The protein below binds the small molecule below.
Small molecule (SMILES): O=C(O)COP(=O)(O)O

Binding-site contacts:
Ligand atom O3P contacts residue CA1 of chain 1.H at 2.0 Å.
Ligand atom O1P contacts residue LYS150 of chain 1.B at 3.0 Å (salt-bridge).
Ligand atom C1 contacts residue LYS150 of chain 1.B at 3.8 Å.
Ligand atom P contacts residue ASP17 of chain 1.B at 3.6 Å.
Ligand atom O2P contacts residue SER117 of chain 1.B at 4.0 Å.
Ligand atom P contacts residue ALA118 of chain 1.B at 3.9 Å.
Ligand atom C1 contacts residue CA1 of chain 1.H at 3.9 Å.
Ligand atom O2P contacts residue ALA118 of chain 1.B at 4.0 Å.
Ligand atom P contacts residue SER117 of chain 1.B at 3.5 Å.
Ligand atom O3P contacts residue MSE16 of chain 1.B at 4.3 Å.
Ligand atom C1 contacts residue ASP15 of chain 1.B at 3.9 Å.
Ligand atom O2P contacts residue ASP17 of chain 1.B at 2.8 Å (salt-bridge).
Ligand atom O1 contacts residue SER176 of chain 1.B at 4.0 Å.
Ligand atom O3P contacts residue ASP17 of chain 1.B at 3.0 Å (salt-bridge).
Ligand atom O1 contacts residue GLY53 of chain 1.B at 2.7 Å (h-bond).
Ligand atom O3P contacts residue ASP175 of chain 1.B at 4.3 Å.
Ligand atom P contacts residue LYS150 of chain 1.B at 4.1 Å.
Ligand atom C2 contacts residue ASP15 of chain 1.B at 4.0 Å.
Ligand atom O4P contacts residue MSE16 of chain 1.B at 3.2 Å.
Ligand atom C2 contacts residue LYS150 of chain 1.B at 3.3 Å.
Ligand atom P contacts residue MSE16 of chain 1.B at 4.4 Å.
Ligand atom O1 contacts residue GLY179 of chain 1.B at 4.0 Å.
Ligand atom C2 contacts residue SER117 of chain 1.B at 4.3 Å.
Ligand atom P contacts residue ASP15 of chain 1.B at 3.0 Å.
Ligand atom O1 contacts residue CA1 of chain 1.H at 4.3 Å.
Ligand atom O4P contacts residue ALA118 of chain 1.B at 4.1 Å.
Ligand atom P contacts residue CA1 of chain 1.H at 3.8 Å.
Ligand atom O1P contacts residue ASP15 of chain 1.B at 3.1 Å (salt-bridge).
Ligand atom O4P contacts residue SER117 of chain 1.B at 2.4 Å (h-bond).
Ligand atom O1P contacts residue ALA118 of chain 1.B at 3.0 Å (h-bond).
Ligand atom C2 contacts residue ALA118 of chain 1.B at 3.3 Å (hydrophobic).
Ligand atom O2P contacts residue SER119 of chain 1.B at 4.1 Å.
Ligand atom O1P contacts residue SER117 of chain 1.B at 3.5 Å.
Ligand atom O1P contacts residue ALA116 of chain 1.B at 4.3 Å.
Ligand atom O4P contacts residue ASP17 of chain 1.B at 2.9 Å (salt-bridge).
Ligand atom O4P contacts residue ASP15 of chain 1.B at 3.3 Å (salt-bridge).
Ligand atom C1 contacts residue GLY53 of chain 1.B at 3.0 Å.
Ligand atom C2 contacts residue GLY53 of chain 1.B at 3.7 Å.
Ligand atom O3P contacts residue ASP15 of chain 1.B at 2.4 Å (salt-bridge).
Ligand atom O1 contacts residue LYS150 of chain 1.B at 3.3 Å.

Sequence of chain 1.B:
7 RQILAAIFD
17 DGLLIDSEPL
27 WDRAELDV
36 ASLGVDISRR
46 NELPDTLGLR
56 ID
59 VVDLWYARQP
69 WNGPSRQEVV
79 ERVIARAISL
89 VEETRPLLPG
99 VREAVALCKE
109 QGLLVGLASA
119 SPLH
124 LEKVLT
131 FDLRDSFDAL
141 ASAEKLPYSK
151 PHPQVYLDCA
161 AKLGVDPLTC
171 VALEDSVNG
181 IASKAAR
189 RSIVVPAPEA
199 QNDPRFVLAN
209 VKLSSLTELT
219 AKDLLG